Sequence of chain 7.G:
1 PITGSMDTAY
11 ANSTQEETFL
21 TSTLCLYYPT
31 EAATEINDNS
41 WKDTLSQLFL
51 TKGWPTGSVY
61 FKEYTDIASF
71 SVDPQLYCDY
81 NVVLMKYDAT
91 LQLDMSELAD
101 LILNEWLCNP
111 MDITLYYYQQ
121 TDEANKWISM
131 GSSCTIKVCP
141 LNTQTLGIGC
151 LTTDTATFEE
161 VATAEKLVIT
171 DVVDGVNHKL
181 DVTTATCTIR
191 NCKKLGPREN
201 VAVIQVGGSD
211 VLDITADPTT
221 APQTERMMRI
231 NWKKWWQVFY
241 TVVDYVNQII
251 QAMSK

A small-molecule ligand and the protein it binds are described below.
Small molecule (SMILES): CC(=O)N[C@H]1[C@H](O[C@H]2[C@H](O)[C@@H](NC(C)=O)CO[C@@H]2CO)O[C@H](CO)[C@@H](O)[C@@H]1O

Binding-site contacts:
Ligand atom C5 contacts residue ASN12 of chain 7.G at 4.1 Å.
Ligand atom O7 contacts residue ASN12 of chain 7.G at 3.6 Å.
Ligand atom N2 contacts residue ASN12 of chain 7.G at 3.8 Å.
Ligand atom C7 contacts residue ASN12 of chain 7.G at 3.9 Å.
Ligand atom O5 contacts residue ASN12 of chain 7.G at 2.7 Å (h-bond).
Ligand atom C1 contacts residue ASN12 of chain 7.G at 2.2 Å.
Ligand atom C2 contacts residue ASN12 of chain 7.G at 3.3 Å.